Binding-site contacts:
Ligand atom C3 contacts residue PHE459 of chain 1.G at 3.9 Å (hydrophobic).
Ligand atom C1 contacts residue PHE459 of chain 1.G at 3.2 Å (hydrophobic).
Ligand atom C8 contacts residue PHE296 of chain 1.G at 3.4 Å (hydrophobic).
Ligand atom O9 contacts residue PHE170 of chain 1.G at 3.5 Å.
Ligand atom C3 contacts residue CYS301 of chain 1.G at 3.9 Å (hydrophobic).
Ligand atom C3 contacts residue PHE170 of chain 1.G at 3.7 Å (hydrophobic).
Ligand atom C10 contacts residue CYS302 of chain 1.G at 2.7 Å (hydrophobic).
Ligand atom C7 contacts residue PHE296 of chain 1.G at 4.4 Å (hydrophobic).
Ligand atom C2 contacts residue CYS303 of chain 1.G at 4.2 Å (hydrophobic).
Ligand atom C11 contacts residue PHE465 of chain 1.G at 4.2 Å (hydrophobic).
Ligand atom O9 contacts residue CYS303 of chain 1.G at 4.3 Å.
Ligand atom C9 contacts residue PHE170 of chain 1.G at 3.7 Å (hydrophobic).
Ligand atom C1 contacts residue PHE170 of chain 1.G at 4.0 Å (hydrophobic).
Ligand atom C6 contacts residue LEU173 of chain 1.G at 3.9 Å (hydrophobic).
Ligand atom C6 contacts residue PHE170 of chain 1.G at 4.1 Å (hydrophobic).
Ligand atom C8 contacts residue PHE459 of chain 1.G at 3.6 Å (hydrophobic).
Ligand atom O9 contacts residue ASN169 of chain 1.G at 3.4 Å (h-bond).
Ligand atom C2 contacts residue PHE170 of chain 1.G at 3.8 Å (hydrophobic).
Ligand atom C4 contacts residue PHE170 of chain 1.G at 3.4 Å (hydrophobic).
Ligand atom C10 contacts residue PHE465 of chain 1.G at 4.2 Å (hydrophobic).
Ligand atom C5 contacts residue TRP177 of chain 1.G at 3.8 Å (hydrophobic).
Ligand atom C2 contacts residue PHE459 of chain 1.G at 3.2 Å (hydrophobic).
Ligand atom C7 contacts residue PHE459 of chain 1.G at 3.2 Å (hydrophobic).
Ligand atom C2 contacts residue CYS301 of chain 1.G at 4.2 Å (hydrophobic).
Ligand atom C4 contacts residue CYS302 of chain 1.G at 4.2 Å (hydrophobic).
Ligand atom C9 contacts residue CYS302 of chain 1.G at 3.0 Å (hydrophobic).
Ligand atom O9 contacts residue CYS302 of chain 1.G at 2.9 Å (h-bond).
Ligand atom C5 contacts residue PHE170 of chain 1.G at 3.7 Å (hydrophobic).
Ligand atom C6 contacts residue PHE459 of chain 1.G at 4.0 Å (hydrophobic).
Ligand atom C8 contacts residue ASP457 of chain 1.G at 3.9 Å.
Ligand atom C3 contacts residue CYS303 of chain 1.G at 3.7 Å (hydrophobic).
Ligand atom C9 contacts residue ASN169 of chain 1.G at 4.2 Å.
Ligand atom C5 contacts residue MET174 of chain 1.G at 4.3 Å (hydrophobic).
Ligand atom C7 contacts residue MET124 of chain 1.G at 3.8 Å (hydrophobic).
Ligand atom C2 contacts residue ASP457 of chain 1.G at 4.3 Å.
Ligand atom C4 contacts residue PHE459 of chain 1.G at 4.3 Å (hydrophobic).
Ligand atom C11 contacts residue CYS302 of chain 1.G at 1.8 Å (hydrophobic).
Ligand atom C10 contacts residue MET174 of chain 1.G at 4.3 Å (hydrophobic).
Ligand atom C6 contacts residue TRP177 of chain 1.G at 4.0 Å (hydrophobic).
Ligand atom O9 contacts residue CYS301 of chain 1.G at 3.4 Å.

The protein below binds the small molecule below.
Small molecule (SMILES): CCC(=O)c1ccc(CC)cc1

Sequence of chain 1.G:
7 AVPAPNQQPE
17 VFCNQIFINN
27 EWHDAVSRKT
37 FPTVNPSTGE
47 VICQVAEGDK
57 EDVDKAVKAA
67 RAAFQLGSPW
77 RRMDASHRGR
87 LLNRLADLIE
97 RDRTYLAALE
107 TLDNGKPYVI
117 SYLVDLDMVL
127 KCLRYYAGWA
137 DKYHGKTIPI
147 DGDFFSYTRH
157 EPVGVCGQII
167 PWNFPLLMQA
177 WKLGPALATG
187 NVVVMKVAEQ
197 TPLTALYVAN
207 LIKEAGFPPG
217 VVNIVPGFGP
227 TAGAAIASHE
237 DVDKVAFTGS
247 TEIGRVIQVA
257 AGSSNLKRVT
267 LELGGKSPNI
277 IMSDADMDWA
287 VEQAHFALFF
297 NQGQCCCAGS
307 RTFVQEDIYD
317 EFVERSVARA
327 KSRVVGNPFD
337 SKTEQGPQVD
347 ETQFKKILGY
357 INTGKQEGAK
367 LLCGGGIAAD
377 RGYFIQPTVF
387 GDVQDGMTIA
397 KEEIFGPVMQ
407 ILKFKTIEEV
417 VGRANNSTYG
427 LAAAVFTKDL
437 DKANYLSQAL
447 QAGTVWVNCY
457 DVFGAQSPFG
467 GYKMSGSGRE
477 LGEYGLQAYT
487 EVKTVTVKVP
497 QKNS